Binding-site contacts:
Ligand atom C7 contacts residue ASN542 of chain 1.A at 3.1 Å.
Ligand atom C2 contacts residue ASN542 of chain 1.A at 2.4 Å.
Ligand atom C7 contacts residue TRP539 of chain 1.A at 3.9 Å (hydrophobic).
Ligand atom C3 contacts residue ASN542 of chain 1.A at 3.8 Å.
Ligand atom O5 contacts residue ASN542 of chain 1.A at 2.4 Å (h-bond).
Ligand atom O6 contacts residue ASN542 of chain 1.A at 3.9 Å.
Ligand atom O7 contacts residue ASN542 of chain 1.A at 3.1 Å (h-bond).
Ligand atom C4 contacts residue ASN542 of chain 1.A at 4.2 Å.
Ligand atom C1 contacts residue ASN542 of chain 1.A at 1.4 Å.
Ligand atom C8 contacts residue TRP539 of chain 1.A at 3.4 Å (hydrophobic).
Ligand atom O7 contacts residue TRP539 of chain 1.A at 3.4 Å.
Ligand atom N2 contacts residue ASN542 of chain 1.A at 2.8 Å (h-bond).
Ligand atom C8 contacts residue ASN542 of chain 1.A at 4.3 Å.
Ligand atom C5 contacts residue ASN542 of chain 1.A at 3.7 Å.

A small-molecule ligand and the protein it binds are described below.
Small molecule (SMILES): CC(=O)N[C@@H]1[C@@H](O)[C@H](O)[C@@H](CO)O[C@H]1O

Sequence of chain 1.A:
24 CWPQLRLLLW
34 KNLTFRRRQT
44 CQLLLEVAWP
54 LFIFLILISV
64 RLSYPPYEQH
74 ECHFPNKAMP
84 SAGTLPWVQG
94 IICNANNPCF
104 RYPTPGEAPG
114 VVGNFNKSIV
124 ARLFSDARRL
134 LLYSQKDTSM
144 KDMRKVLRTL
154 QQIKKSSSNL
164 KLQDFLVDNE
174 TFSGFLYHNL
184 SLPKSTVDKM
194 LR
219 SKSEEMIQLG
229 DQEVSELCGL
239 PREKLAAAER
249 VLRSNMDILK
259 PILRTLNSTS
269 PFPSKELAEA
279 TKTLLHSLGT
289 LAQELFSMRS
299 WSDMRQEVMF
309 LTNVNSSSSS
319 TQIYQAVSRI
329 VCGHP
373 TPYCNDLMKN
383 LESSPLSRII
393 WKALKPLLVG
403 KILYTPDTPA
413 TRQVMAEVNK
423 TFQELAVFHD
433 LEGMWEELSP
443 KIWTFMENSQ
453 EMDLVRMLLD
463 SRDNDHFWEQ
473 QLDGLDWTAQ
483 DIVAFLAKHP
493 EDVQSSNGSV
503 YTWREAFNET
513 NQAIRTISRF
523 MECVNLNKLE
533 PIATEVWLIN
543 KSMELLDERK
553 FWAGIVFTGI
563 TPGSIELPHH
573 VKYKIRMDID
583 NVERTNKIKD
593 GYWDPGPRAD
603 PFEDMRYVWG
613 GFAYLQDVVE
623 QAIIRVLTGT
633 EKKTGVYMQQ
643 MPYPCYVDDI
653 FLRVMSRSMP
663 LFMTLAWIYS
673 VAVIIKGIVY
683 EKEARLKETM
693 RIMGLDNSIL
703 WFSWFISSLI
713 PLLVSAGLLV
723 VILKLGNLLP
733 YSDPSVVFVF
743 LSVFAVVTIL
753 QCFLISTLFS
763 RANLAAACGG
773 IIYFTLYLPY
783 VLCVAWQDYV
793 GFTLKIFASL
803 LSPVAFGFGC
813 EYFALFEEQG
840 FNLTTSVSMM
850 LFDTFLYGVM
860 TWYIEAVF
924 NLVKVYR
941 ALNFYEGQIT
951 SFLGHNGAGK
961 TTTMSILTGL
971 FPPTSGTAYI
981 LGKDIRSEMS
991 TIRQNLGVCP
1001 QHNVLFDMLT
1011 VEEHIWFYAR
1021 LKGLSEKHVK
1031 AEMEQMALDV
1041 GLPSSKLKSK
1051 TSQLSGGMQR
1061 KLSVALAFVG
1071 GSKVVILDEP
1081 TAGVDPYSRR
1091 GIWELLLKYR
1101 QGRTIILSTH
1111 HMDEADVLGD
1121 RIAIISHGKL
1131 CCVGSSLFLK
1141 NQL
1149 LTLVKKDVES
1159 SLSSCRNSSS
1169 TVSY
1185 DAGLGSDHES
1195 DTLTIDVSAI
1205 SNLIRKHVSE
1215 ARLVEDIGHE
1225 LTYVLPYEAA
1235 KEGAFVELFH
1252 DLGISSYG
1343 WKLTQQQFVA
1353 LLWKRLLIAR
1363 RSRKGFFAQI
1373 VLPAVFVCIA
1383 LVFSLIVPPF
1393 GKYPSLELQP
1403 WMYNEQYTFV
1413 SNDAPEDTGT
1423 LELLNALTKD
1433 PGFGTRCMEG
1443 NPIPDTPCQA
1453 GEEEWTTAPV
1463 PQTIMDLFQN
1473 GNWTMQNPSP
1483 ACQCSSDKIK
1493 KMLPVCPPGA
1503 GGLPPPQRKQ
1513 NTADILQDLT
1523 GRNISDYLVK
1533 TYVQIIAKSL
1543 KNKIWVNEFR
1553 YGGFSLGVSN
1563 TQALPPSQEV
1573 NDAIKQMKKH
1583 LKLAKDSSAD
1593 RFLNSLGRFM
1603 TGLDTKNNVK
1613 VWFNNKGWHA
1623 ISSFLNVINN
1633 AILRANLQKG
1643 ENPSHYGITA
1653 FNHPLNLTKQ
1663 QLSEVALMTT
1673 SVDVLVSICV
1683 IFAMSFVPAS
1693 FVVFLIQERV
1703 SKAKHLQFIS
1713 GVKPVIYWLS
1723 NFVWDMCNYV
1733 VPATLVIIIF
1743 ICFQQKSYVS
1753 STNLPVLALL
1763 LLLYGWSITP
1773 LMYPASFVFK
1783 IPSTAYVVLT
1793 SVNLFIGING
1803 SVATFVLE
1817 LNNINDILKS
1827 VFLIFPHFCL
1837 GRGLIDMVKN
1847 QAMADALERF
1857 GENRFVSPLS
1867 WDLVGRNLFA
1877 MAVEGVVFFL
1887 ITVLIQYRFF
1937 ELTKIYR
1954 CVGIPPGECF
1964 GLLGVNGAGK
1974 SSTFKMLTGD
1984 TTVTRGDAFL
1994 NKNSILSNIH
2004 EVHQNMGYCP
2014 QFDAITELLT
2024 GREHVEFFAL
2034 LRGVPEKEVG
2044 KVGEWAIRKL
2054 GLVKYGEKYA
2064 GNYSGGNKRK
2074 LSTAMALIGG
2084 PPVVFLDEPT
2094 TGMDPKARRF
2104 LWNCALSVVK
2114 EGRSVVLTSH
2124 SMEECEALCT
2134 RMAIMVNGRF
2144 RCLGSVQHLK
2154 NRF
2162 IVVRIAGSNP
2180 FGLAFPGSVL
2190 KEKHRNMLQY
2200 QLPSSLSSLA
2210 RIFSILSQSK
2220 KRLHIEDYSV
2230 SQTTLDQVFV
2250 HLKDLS